A small-molecule ligand and the protein it binds are described below.
Small molecule (SMILES): COc1ccc2[nH]c(C)cc2c1

Binding-site contacts:
Ligand atom C2 contacts residue ASN106 of chain 6.B at 4.3 Å.
Ligand atom C8 contacts residue ARG88 of chain 6.B at 4.0 Å.
Ligand atom N3 contacts residue LEU102 of chain 6.B at 3.4 Å.
Ligand atom C1 contacts residue LEU102 of chain 6.B at 3.8 Å (hydrophobic).
Ligand atom C12 contacts residue GLY9 of chain 6.B at 4.1 Å.
Ligand atom C7 contacts residue MET74 of chain 6.B at 4.4 Å (hydrophobic).
Ligand atom C8 contacts residue MET74 of chain 6.B at 4.0 Å (hydrophobic).
Ligand atom C6 contacts residue LEU102 of chain 6.B at 4.0 Å (hydrophobic).
Ligand atom C6 contacts residue MET74 of chain 6.B at 3.9 Å (hydrophobic).
Ligand atom O11 contacts residue MET74 of chain 6.B at 4.0 Å.
Ligand atom C4 contacts residue LEU102 of chain 6.B at 3.9 Å (hydrophobic).
Ligand atom C7 contacts residue LEU102 of chain 6.B at 3.6 Å (hydrophobic).
Ligand atom C10 contacts residue VAL135 of chain 12.B at 4.3 Å (hydrophobic).
Ligand atom C2 contacts residue LEU102 of chain 6.B at 4.3 Å (hydrophobic).
Ligand atom C6 contacts residue GLU134 of chain 12.B at 4.4 Å.
Ligand atom C4 contacts residue MET74 of chain 6.B at 4.0 Å (hydrophobic).
Ligand atom C4 contacts residue LEU86 of chain 6.B at 4.3 Å (hydrophobic).
Ligand atom C10 contacts residue LEU131 of chain 12.B at 4.5 Å (hydrophobic).
Ligand atom C8 contacts residue PRO8 of chain 6.B at 3.9 Å (hydrophobic).
Ligand atom C2 contacts residue MET74 of chain 6.B at 3.6 Å (hydrophobic).
Ligand atom C10 contacts residue LEU102 of chain 6.B at 3.9 Å (hydrophobic).
Ligand atom C7 contacts residue ASN106 of chain 6.B at 3.3 Å.
Ligand atom C8 contacts residue LEU102 of chain 6.B at 4.4 Å (hydrophobic).
Ligand atom C9 contacts residue MET74 of chain 6.B at 3.8 Å (hydrophobic).
Ligand atom C12 contacts residue PRO8 of chain 6.B at 4.4 Å (hydrophobic).
Ligand atom N3 contacts residue ASN106 of chain 6.B at 2.8 Å (h-bond).
Ligand atom O11 contacts residue PRO8 of chain 6.B at 3.6 Å.
Ligand atom C10 contacts residue ASN106 of chain 6.B at 3.3 Å.
Ligand atom C8 contacts residue ASN106 of chain 6.B at 4.5 Å.
Ligand atom C12 contacts residue PHE70 of chain 6.B at 4.4 Å (hydrophobic).
Ligand atom C6 contacts residue ASN106 of chain 6.B at 4.1 Å.
Ligand atom C1 contacts residue ASN106 of chain 6.B at 3.2 Å.
Ligand atom C5 contacts residue MET74 of chain 6.B at 3.7 Å (hydrophobic).
Ligand atom C9 contacts residue PRO8 of chain 6.B at 4.2 Å (hydrophobic).
Ligand atom C10 contacts residue MET105 of chain 6.B at 3.6 Å (hydrophobic).
Ligand atom C4 contacts residue ASN106 of chain 6.B at 3.3 Å.
Ligand atom N3 contacts residue MET74 of chain 6.B at 4.5 Å.
Ligand atom C1 contacts residue MET74 of chain 6.B at 3.9 Å (hydrophobic).
Ligand atom C12 contacts residue ALA37 of chain 6.B at 3.8 Å (hydrophobic).
Ligand atom O11 contacts residue GLY9 of chain 6.B at 4.1 Å.

Sequence of chain 6.B:
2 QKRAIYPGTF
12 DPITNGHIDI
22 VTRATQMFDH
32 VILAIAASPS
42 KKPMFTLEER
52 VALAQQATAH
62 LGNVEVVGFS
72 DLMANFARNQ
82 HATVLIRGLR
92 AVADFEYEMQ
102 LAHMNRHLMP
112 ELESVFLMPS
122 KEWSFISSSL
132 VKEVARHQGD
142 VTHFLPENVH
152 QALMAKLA

Sequence of chain 12.B:
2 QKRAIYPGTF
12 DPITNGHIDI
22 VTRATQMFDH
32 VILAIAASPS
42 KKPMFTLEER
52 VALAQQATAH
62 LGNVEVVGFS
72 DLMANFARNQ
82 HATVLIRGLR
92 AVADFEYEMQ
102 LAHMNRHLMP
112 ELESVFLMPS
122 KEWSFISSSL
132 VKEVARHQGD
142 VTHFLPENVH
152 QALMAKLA